This protein binds this small molecule.
Small molecule (SMILES): CC(=O)N[C@H]1[C@H](O[C@H]2[C@H](O)[C@@H](NC(C)=O)CO[C@@H]2CO[C@@H]2O[C@@H](C)[C@@H](O)[C@@H](O)[C@@H]2O)O[C@H](CO)[C@@H](O[C@@H]2O[C@H](CO)[C@@H](O)[C@H](O)[C@@H]2O)[C@@H]1O

Binding-site contacts:
Ligand atom N2 contacts residue PRO64 of chain 53.G at 4.3 Å.
Ligand atom C2 contacts residue ASN66 of chain 53.G at 2.2 Å.
Ligand atom N2 contacts residue ILE65 of chain 53.G at 4.4 Å.
Ligand atom C7 contacts residue ASN66 of chain 53.G at 4.0 Å.
Ligand atom C5 contacts residue ASN66 of chain 53.G at 3.5 Å.
Ligand atom C8 contacts residue GLN87 of chain 53.G at 4.5 Å.
Ligand atom N2 contacts residue ASN66 of chain 53.G at 2.8 Å (h-bond).
Ligand atom C4 contacts residue ASN66 of chain 53.G at 4.0 Å.
Ligand atom C7 contacts residue PRO64 of chain 53.G at 3.8 Å (hydrophobic).
Ligand atom C8 contacts residue PRO64 of chain 53.G at 3.4 Å (hydrophobic).
Ligand atom C1 contacts residue ASN66 of chain 53.G at 1.4 Å.
Ligand atom O7 contacts residue ASN66 of chain 53.G at 4.3 Å.
Ligand atom C3 contacts residue ASN66 of chain 53.G at 3.6 Å.
Ligand atom O7 contacts residue PRO64 of chain 53.G at 3.9 Å.
Ligand atom O5 contacts residue ASN66 of chain 53.G at 2.2 Å (h-bond).

Sequence of chain 53.G:
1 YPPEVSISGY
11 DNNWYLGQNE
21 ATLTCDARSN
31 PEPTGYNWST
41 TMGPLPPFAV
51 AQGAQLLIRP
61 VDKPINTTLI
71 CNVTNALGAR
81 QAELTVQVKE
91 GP